A protein and the small-molecule ligand that binds it are described below.
Small molecule (SMILES): Cc1cc(C(=O)Nc2cccc(Oc3ccc4nc(NC(=O)C5CC5)cn4n3)c2)n(C)n1

Binding-site contacts:
Ligand atom C19 contacts residue ALA63 of chain 1.A at 3.6 Å (hydrophobic).
Ligand atom N25 contacts residue CYS116 of chain 1.A at 3.0 Å (h-bond).
Ligand atom C20 contacts residue ALA63 of chain 1.A at 3.4 Å (hydrophobic).
Ligand atom N32 contacts residue VAL45 of chain 1.A at 3.6 Å.
Ligand atom C16 contacts residue ILE85 of chain 1.A at 3.6 Å (hydrophobic).
Ligand atom N26 contacts residue CYS116 of chain 1.A at 2.8 Å (h-bond).
Ligand atom N7 contacts residue ASP193 of chain 1.A at 3.6 Å (salt-bridge).
Ligand atom C11 contacts residue ASP193 of chain 1.A at 3.7 Å.
Ligand atom C29 contacts residue CYS116 of chain 1.A at 3.4 Å (hydrophobic).
Ligand atom C29 contacts residue LYS117 of chain 1.A at 3.5 Å.
Ligand atom C19 contacts residue VAL113 of chain 1.A at 3.6 Å (hydrophobic).
Ligand atom N14 contacts residue LEU86 of chain 1.A at 3.5 Å.
Ligand atom C27 contacts residue CYS116 of chain 1.A at 3.6 Å (hydrophobic).
Ligand atom O9 contacts residue CYS192 of chain 1.A at 3.3 Å.
Ligand atom C8 contacts residue ASP193 of chain 1.A at 3.5 Å.
Ligand atom C21 contacts residue ALA63 of chain 1.A at 3.7 Å (hydrophobic).
Ligand atom O17 contacts residue PHE194 of chain 1.A at 3.5 Å.
Ligand atom C15 contacts residue ILE191 of chain 1.A at 3.6 Å (hydrophobic).
Ligand atom C31 contacts residue GLY119 of chain 1.A at 3.6 Å.
Ligand atom C3 contacts residue VAL113 of chain 1.A at 3.4 Å (hydrophobic).
Ligand atom C20 contacts residue GLU114 of chain 1.A at 3.1 Å.
Ligand atom N25 contacts residue LEU182 of chain 1.A at 3.7 Å.
Ligand atom C24 contacts residue CYS116 of chain 1.A at 3.6 Å (hydrophobic).
Ligand atom N32 contacts residue PHE194 of chain 1.A at 3.3 Å.
Ligand atom N22 contacts residue LEU182 of chain 1.A at 3.5 Å.
Ligand atom O9 contacts residue ASP193 of chain 1.A at 3.0 Å (salt-bridge).
Ligand atom C4 contacts residue VAL113 of chain 1.A at 3.6 Å (hydrophobic).
Ligand atom C27 contacts residue GLY119 of chain 1.A at 3.7 Å.
Ligand atom C29 contacts residue GLY119 of chain 1.A at 3.6 Å.
Ligand atom C21 contacts residue LEU182 of chain 1.A at 3.3 Å (hydrophobic).
Ligand atom C20 contacts residue LEU182 of chain 1.A at 3.4 Å (hydrophobic).
Ligand atom N13 contacts residue LEU86 of chain 1.A at 3.7 Å.
Ligand atom C5 contacts residue GLU82 of chain 1.A at 3.4 Å.
Ligand atom C11 contacts residue GLU82 of chain 1.A at 3.3 Å.
Ligand atom N7 contacts residue GLU82 of chain 1.A at 2.8 Å (salt-bridge).
Ligand atom C3 contacts residue LYS65 of chain 1.A at 3.5 Å.
Ligand atom O17 contacts residue VAL45 of chain 1.A at 3.6 Å.
Ligand atom C4 contacts residue GLU82 of chain 1.A at 3.4 Å.
Ligand atom C2 contacts residue VAL113 of chain 1.A at 3.5 Å (hydrophobic).
Ligand atom N26 contacts residue PHE115 of chain 1.A at 3.5 Å.

Sequence of chain 1.A:
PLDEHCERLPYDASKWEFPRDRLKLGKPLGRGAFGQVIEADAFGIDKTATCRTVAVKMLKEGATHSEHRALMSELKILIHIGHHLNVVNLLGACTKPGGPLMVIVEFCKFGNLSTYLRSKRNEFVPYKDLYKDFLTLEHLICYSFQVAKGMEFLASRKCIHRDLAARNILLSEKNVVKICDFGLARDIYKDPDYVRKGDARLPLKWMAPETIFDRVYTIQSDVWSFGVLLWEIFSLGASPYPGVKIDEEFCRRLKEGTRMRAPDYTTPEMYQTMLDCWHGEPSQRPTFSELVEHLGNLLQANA